Sequence of chain 1.B:
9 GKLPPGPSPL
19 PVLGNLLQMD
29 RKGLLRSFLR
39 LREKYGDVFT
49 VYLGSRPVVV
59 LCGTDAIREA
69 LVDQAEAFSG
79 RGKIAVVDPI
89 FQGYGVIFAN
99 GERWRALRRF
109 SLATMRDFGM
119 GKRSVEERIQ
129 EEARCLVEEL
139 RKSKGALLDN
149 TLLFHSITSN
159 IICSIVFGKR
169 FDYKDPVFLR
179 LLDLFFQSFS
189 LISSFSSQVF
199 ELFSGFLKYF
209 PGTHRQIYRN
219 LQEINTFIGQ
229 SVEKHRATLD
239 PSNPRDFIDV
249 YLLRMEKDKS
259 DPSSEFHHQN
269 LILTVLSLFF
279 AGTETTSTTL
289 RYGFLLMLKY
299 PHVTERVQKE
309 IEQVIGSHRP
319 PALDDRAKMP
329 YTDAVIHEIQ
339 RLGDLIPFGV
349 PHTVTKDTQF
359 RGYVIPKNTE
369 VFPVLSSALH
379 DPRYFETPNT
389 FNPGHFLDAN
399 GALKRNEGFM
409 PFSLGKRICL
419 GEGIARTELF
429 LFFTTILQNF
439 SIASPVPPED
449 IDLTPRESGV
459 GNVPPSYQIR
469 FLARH

Sequence of chain 1.C:
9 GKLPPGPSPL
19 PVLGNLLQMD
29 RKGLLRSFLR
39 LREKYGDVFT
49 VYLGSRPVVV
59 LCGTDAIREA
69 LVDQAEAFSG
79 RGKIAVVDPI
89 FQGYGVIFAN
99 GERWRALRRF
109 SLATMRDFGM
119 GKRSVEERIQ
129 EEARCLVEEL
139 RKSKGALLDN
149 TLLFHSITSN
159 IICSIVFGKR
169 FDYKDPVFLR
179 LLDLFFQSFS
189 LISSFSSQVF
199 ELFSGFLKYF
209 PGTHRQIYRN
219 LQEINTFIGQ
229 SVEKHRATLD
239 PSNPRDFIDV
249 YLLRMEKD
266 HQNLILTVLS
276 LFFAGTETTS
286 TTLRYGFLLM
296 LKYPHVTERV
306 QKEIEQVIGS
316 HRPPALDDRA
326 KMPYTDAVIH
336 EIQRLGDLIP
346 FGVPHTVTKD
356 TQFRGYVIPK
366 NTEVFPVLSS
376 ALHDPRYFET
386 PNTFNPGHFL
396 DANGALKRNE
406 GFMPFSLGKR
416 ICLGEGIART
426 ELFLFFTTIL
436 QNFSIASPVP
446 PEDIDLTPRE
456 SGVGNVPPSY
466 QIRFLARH

This small molecule binds to this protein.
Small molecule (SMILES): CC(C)(C)c1ccc(CC=O)cc1

Binding-site contacts:
Ligand atom C8 contacts residue ALA279 of chain 1.C at 4.0 Å (hydrophobic).
Ligand atom C3 contacts residue THR283 of chain 1.C at 3.9 Å.
Ligand atom C10 contacts residue PHE201 of chain 1.B at 3.6 Å (hydrophobic).
Ligand atom C10 contacts residue PHE198 of chain 1.B at 4.2 Å (hydrophobic).
Ligand atom C9 contacts residue SER202 of chain 1.B at 4.0 Å.
Ligand atom C6 contacts residue PHE198 of chain 1.B at 3.7 Å (hydrophobic).
Ligand atom C7 contacts residue ALA279 of chain 1.C at 4.2 Å (hydrophobic).
Ligand atom O1 contacts residue ALA279 of chain 1.C at 2.4 Å (h-bond).
Ligand atom C1 contacts residue ALA279 of chain 1.C at 2.4 Å (hydrophobic).
Ligand atom C6 contacts residue ALA279 of chain 1.C at 3.8 Å (hydrophobic).
Ligand atom C8 contacts residue PHE198 of chain 1.B at 3.9 Å (hydrophobic).
Ligand atom O1 contacts residue GLY280 of chain 1.C at 4.2 Å.
Ligand atom C3 contacts residue ALA279 of chain 1.C at 3.3 Å (hydrophobic).
Ligand atom C12 contacts residue SER202 of chain 1.B at 3.4 Å.
Ligand atom C6 contacts residue SER202 of chain 1.B at 4.4 Å.
Ligand atom C12 contacts residue VAL348 of chain 1.C at 4.0 Å (hydrophobic).
Ligand atom C3 contacts residue PHE198 of chain 1.B at 3.6 Å (hydrophobic).
Ligand atom C8 contacts residue HEM1 of chain 1.Q at 4.2 Å.
Ligand atom O1 contacts residue HEM1 of chain 1.Q at 3.4 Å (h-bond).
Ligand atom C2 contacts residue ALA279 of chain 1.C at 3.4 Å (hydrophobic).
Ligand atom C10 contacts residue VAL197 of chain 1.B at 4.4 Å (hydrophobic).
Ligand atom C7 contacts residue HEM1 of chain 1.Q at 4.0 Å.
Ligand atom C5 contacts residue PHE198 of chain 1.B at 3.3 Å (hydrophobic).
Ligand atom C12 contacts residue HEM1 of chain 1.Q at 4.2 Å.
Ligand atom C4 contacts residue ALA279 of chain 1.C at 2.8 Å (hydrophobic).
Ligand atom C4 contacts residue PHE198 of chain 1.B at 3.3 Å (hydrophobic).
Ligand atom C8 contacts residue THR283 of chain 1.C at 4.5 Å.
Ligand atom C11 contacts residue HEM1 of chain 1.Q at 3.4 Å.
Ligand atom C1 contacts residue HEM1 of chain 1.Q at 4.5 Å.
Ligand atom C2 contacts residue PHE198 of chain 1.B at 4.4 Å (hydrophobic).
Ligand atom C9 contacts residue PHE198 of chain 1.B at 4.5 Å (hydrophobic).
Ligand atom C10 contacts residue SER202 of chain 1.B at 3.8 Å.
Ligand atom C2 contacts residue THR283 of chain 1.C at 2.6 Å.
Ligand atom C12 contacts residue ARG79 of chain 1.C at 4.2 Å.
Ligand atom O1 contacts residue THR283 of chain 1.C at 2.4 Å (h-bond).
Ligand atom C1 contacts residue THR283 of chain 1.C at 1.5 Å.
Ligand atom C1 contacts residue ILE344 of chain 1.C at 4.4 Å (hydrophobic).
Ligand atom C7 contacts residue PHE198 of chain 1.B at 3.9 Å (hydrophobic).
Ligand atom C5 contacts residue ALA279 of chain 1.C at 3.1 Å (hydrophobic).